Binding-site contacts:
Ligand atom C2 contacts residue ASN154 of chain 37.E at 2.6 Å.
Ligand atom N2 contacts residue ASN154 of chain 37.E at 1.4 Å (h-bond).
Ligand atom O5 contacts residue ASN154 of chain 37.E at 4.2 Å.
Ligand atom C5 contacts residue THR156 of chain 37.E at 3.8 Å.
Ligand atom C8 contacts residue VAL153 of chain 37.E at 4.3 Å (hydrophobic).
Ligand atom C6 contacts residue THR156 of chain 37.E at 4.4 Å.
Ligand atom C1 contacts residue ASN154 of chain 37.E at 2.9 Å.
Ligand atom O7 contacts residue GLY150 of chain 37.E at 3.7 Å.
Ligand atom O5 contacts residue THR156 of chain 37.E at 3.2 Å (h-bond).
Ligand atom C1 contacts residue THR156 of chain 37.E at 3.4 Å.
Ligand atom O7 contacts residue MET151 of chain 37.E at 3.6 Å.
Ligand atom O7 contacts residue ASN154 of chain 37.E at 3.2 Å (h-bond).
Ligand atom C7 contacts residue ASN154 of chain 37.E at 2.0 Å.
Ligand atom O3 contacts residue ASN154 of chain 37.E at 4.1 Å.
Ligand atom C3 contacts residue ASN154 of chain 37.E at 3.6 Å.
Ligand atom C8 contacts residue GLY150 of chain 37.E at 3.5 Å.
Ligand atom C7 contacts residue MET151 of chain 37.E at 4.3 Å (hydrophobic).
Ligand atom O6 contacts residue THR156 of chain 37.E at 3.5 Å (h-bond).
Ligand atom C7 contacts residue GLY150 of chain 37.E at 3.9 Å.
Ligand atom C8 contacts residue ASN154 of chain 37.E at 2.4 Å.

Sequence of chain 37.E:
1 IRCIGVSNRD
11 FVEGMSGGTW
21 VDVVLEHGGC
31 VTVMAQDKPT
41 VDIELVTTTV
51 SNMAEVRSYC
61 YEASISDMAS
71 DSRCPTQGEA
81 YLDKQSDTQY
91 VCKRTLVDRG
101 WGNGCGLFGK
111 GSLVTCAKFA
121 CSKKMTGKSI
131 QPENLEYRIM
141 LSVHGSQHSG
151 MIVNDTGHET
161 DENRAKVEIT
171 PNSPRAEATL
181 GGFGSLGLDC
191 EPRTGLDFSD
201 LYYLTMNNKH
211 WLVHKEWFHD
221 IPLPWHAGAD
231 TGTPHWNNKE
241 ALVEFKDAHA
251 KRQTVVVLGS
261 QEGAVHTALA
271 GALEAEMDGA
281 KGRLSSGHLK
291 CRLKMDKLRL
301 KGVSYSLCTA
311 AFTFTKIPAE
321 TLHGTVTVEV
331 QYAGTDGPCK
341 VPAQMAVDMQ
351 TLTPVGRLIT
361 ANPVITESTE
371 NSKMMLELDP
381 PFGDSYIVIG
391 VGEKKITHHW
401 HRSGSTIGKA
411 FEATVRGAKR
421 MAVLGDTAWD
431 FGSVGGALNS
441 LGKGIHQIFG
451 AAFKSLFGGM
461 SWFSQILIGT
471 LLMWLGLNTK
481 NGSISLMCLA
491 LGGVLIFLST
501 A

This protein binds this small molecule.
Small molecule (SMILES): CC(=O)N[C@H]1[C@H](O[C@H]2[C@H](O)[C@@H](NC(C)=O)CO[C@@H]2CO)O[C@H](CO)[C@@H](O)[C@@H]1O